The protein below binds the small molecule below.
Small molecule (SMILES): Cn1c(=O)n(C)c2cc(Nc3ncccc3C#N)ccc21

Binding-site contacts:
Ligand atom C4 contacts residue ALA51 of chain 2.A at 3.5 Å (hydrophobic).
Ligand atom C4 contacts residue SER53 of chain 2.A at 4.0 Å.
Ligand atom C11 contacts residue ASN20 of chain 1.A at 4.0 Å.
Ligand atom C8 contacts residue GLY54 of chain 2.A at 3.5 Å.
Ligand atom N4 contacts residue LEU24 of chain 1.A at 3.5 Å.
Ligand atom C13 contacts residue TYR57 of chain 2.A at 3.5 Å (hydrophobic).
Ligand atom C14 contacts residue LEU24 of chain 1.A at 3.8 Å (hydrophobic).
Ligand atom N contacts residue GLN112 of chain 2.A at 3.4 Å (h-bond).
Ligand atom C6 contacts residue TYR57 of chain 2.A at 3.6 Å (hydrophobic).
Ligand atom N4 contacts residue MET50 of chain 2.A at 3.1 Å.
Ligand atom C7 contacts residue GLY54 of chain 2.A at 3.3 Å.
Ligand atom C contacts residue GLN112 of chain 2.A at 3.4 Å.
Ligand atom C14 contacts residue ASN20 of chain 1.A at 3.6 Å.
Ligand atom C2 contacts residue CYS52 of chain 2.A at 3.4 Å (hydrophobic).
Ligand atom C contacts residue GLU114 of chain 2.A at 3.7 Å.
Ligand atom C4 contacts residue MET50 of chain 2.A at 3.7 Å (hydrophobic).
Ligand atom C5 contacts residue MET50 of chain 2.A at 3.3 Å (hydrophobic).
Ligand atom O contacts residue GLU114 of chain 2.A at 3.0 Å (salt-bridge).
Ligand atom C12 contacts residue ASN20 of chain 1.A at 3.8 Å.
Ligand atom N2 contacts residue MET50 of chain 2.A at 3.1 Å (h-bond).
Ligand atom O contacts residue GLN112 of chain 2.A at 3.2 Å (h-bond).
Ligand atom C13 contacts residue ASN20 of chain 1.A at 3.7 Å.
Ligand atom C11 contacts residue ARG23 of chain 1.A at 3.6 Å.
Ligand atom N contacts residue GLY54 of chain 2.A at 3.7 Å.
Ligand atom C14 contacts residue TYR57 of chain 2.A at 3.6 Å (hydrophobic).
Ligand atom C3 contacts residue GLY54 of chain 2.A at 3.9 Å.
Ligand atom N4 contacts residue ALA51 of chain 2.A at 3.1 Å (h-bond).
Ligand atom N2 contacts residue TYR57 of chain 2.A at 3.6 Å.
Ligand atom C14 contacts residue ALA51 of chain 2.A at 3.7 Å (hydrophobic).
Ligand atom C12 contacts residue TYR57 of chain 2.A at 3.7 Å (hydrophobic).
Ligand atom C14 contacts residue MET50 of chain 2.A at 3.4 Å (hydrophobic).
Ligand atom N3 contacts residue ASN20 of chain 1.A at 3.8 Å.
Ligand atom C10 contacts residue ASN20 of chain 1.A at 3.8 Å.
Ligand atom C6 contacts residue GLY54 of chain 2.A at 4.0 Å.
Ligand atom C4 contacts residue ASN20 of chain 1.A at 3.7 Å.
Ligand atom C9 contacts residue TYR57 of chain 2.A at 3.6 Å (hydrophobic).
Ligand atom O contacts residue MET113 of chain 2.A at 3.7 Å.
Ligand atom C9 contacts residue ASN20 of chain 1.A at 3.7 Å.
Ligand atom N2 contacts residue ASN20 of chain 1.A at 3.9 Å.
Ligand atom C1 contacts residue GLN112 of chain 2.A at 3.3 Å.

Sequence of chain 1.A:
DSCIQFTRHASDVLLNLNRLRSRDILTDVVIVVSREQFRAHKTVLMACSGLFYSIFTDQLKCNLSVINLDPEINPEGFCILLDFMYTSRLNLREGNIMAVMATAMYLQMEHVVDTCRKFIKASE

Sequence of chain 2.A:
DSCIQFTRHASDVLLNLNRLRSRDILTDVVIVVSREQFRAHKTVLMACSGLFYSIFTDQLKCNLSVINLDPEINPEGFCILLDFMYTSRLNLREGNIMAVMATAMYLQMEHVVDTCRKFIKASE